Sequence of chain 1.B:
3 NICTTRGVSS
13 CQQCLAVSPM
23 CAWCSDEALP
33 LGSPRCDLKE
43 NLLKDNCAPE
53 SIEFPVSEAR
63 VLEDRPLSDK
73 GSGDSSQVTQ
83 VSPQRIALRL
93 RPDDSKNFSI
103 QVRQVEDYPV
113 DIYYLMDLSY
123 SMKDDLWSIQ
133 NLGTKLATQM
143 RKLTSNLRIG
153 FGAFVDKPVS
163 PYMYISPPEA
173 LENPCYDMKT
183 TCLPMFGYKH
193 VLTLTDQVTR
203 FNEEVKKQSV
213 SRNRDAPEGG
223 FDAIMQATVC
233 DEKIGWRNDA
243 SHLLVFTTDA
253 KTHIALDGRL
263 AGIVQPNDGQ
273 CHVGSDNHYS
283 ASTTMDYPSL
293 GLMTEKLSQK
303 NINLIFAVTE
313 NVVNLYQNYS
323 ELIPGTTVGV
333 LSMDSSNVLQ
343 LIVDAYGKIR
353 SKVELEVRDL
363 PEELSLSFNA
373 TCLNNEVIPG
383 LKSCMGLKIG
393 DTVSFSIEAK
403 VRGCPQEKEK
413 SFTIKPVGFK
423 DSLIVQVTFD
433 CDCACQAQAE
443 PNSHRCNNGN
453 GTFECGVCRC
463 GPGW

Binding-site contacts:
Ligand atom C8 contacts residue GLU400 of chain 1.B at 3.6 Å.
Ligand atom C5 contacts residue ASN371 of chain 1.B at 3.6 Å.
Ligand atom C4 contacts residue ASN371 of chain 1.B at 4.2 Å.
Ligand atom O5 contacts residue PRO381 of chain 1.B at 4.3 Å.
Ligand atom O7 contacts residue SER398 of chain 1.B at 2.6 Å (h-bond).
Ligand atom O6 contacts residue PRO381 of chain 1.B at 3.5 Å.
Ligand atom C8 contacts residue ASN371 of chain 1.B at 4.3 Å.
Ligand atom N2 contacts residue ASN371 of chain 1.B at 2.9 Å (h-bond).
Ligand atom O5 contacts residue ASN371 of chain 1.B at 2.3 Å (h-bond).
Ligand atom C8 contacts residue SER398 of chain 1.B at 3.4 Å.
Ligand atom O3 contacts residue GLU400 of chain 1.B at 4.3 Å.
Ligand atom C7 contacts residue SER398 of chain 1.B at 3.5 Å.
Ligand atom C8 contacts residue SER369 of chain 1.B at 3.9 Å.
Ligand atom C3 contacts residue ASN371 of chain 1.B at 3.8 Å.
Ligand atom C8 contacts residue ILE399 of chain 1.B at 3.7 Å (hydrophobic).
Ligand atom C1 contacts residue ASN371 of chain 1.B at 1.4 Å.
Ligand atom O7 contacts residue ASN371 of chain 1.B at 2.9 Å (h-bond).
Ligand atom C2 contacts residue ASN371 of chain 1.B at 2.4 Å.
Ligand atom C7 contacts residue ASN371 of chain 1.B at 3.1 Å.

A protein and the small-molecule ligand that binds it are described below.
Small molecule (SMILES): CC(=O)N[C@H]1[C@H](O[C@H]2[C@H](O)[C@@H](NC(C)=O)CO[C@@H]2CO)O[C@H](CO)[C@@H](O)[C@@H]1O